This protein binds this small molecule.
Small molecule (SMILES): O=c1[nH]c2cc(C(F)(F)F)c(N3CCOCC3)cc2n(CP(=O)(O)O)c1=O

Binding-site contacts:
Ligand atom CAJ contacts residue PRO469 of chain 1.A at 3.1 Å (hydrophobic).
Ligand atom FAF contacts residue GLU696 of chain 1.A at 2.2 Å.
Ligand atom OAB contacts residue ARG476 of chain 1.A at 3.1 Å (salt-bridge).
Ligand atom CAZ contacts residue TYR441 of chain 1.A at 3.4 Å (hydrophobic).
Ligand atom FAG contacts residue TYR441 of chain 1.A at 3.5 Å.
Ligand atom OAC contacts residue SER645 of chain 1.A at 3.6 Å.
Ligand atom OAD contacts residue SER645 of chain 1.A at 2.6 Å (h-bond).
Ligand atom CAJ contacts residue TYR441 of chain 1.A at 3.3 Å (hydrophobic).
Ligand atom CAI contacts residue TYR441 of chain 1.A at 3.3 Å (hydrophobic).
Ligand atom NAP contacts residue PRO469 of chain 1.A at 2.8 Å (h-bond).
Ligand atom CAT contacts residue TYR441 of chain 1.A at 3.4 Å (hydrophobic).
Ligand atom PBA contacts residue SER645 of chain 1.A at 3.5 Å.
Ligand atom NAY contacts residue TYR441 of chain 1.A at 3.4 Å.
Ligand atom OAA contacts residue LEU470 of chain 1.A at 3.1 Å.
Ligand atom CAR contacts residue TYR441 of chain 1.A at 3.4 Å (hydrophobic).
Ligand atom CAS contacts residue GLU696 of chain 1.A at 3.3 Å.
Ligand atom CAO contacts residue TYR441 of chain 1.A at 3.7 Å (hydrophobic).
Ligand atom CAJ contacts residue TYR723 of chain 1.A at 3.2 Å (hydrophobic).
Ligand atom OAA contacts residue ARG476 of chain 1.A at 2.6 Å (salt-bridge).
Ligand atom CAS contacts residue TYR723 of chain 1.A at 3.7 Å (hydrophobic).
Ligand atom OAA contacts residue THR471 of chain 1.A at 2.4 Å (h-bond).
Ligand atom OAQ contacts residue THR677 of chain 1.A at 3.2 Å (h-bond).
Ligand atom OAC contacts residue GLY644 of chain 1.A at 3.6 Å.
Ligand atom NAP contacts residue THR471 of chain 1.A at 3.1 Å (h-bond).
Ligand atom CAT contacts residue THR471 of chain 1.A at 3.1 Å.
Ligand atom CAZ contacts residue TYR723 of chain 1.A at 3.5 Å (hydrophobic).
Ligand atom CAS contacts residue TYR441 of chain 1.A at 3.0 Å (hydrophobic).
Ligand atom FAH contacts residue TYR441 of chain 1.A at 3.2 Å.
Ligand atom OAE contacts residue SER645 of chain 1.A at 3.0 Å (h-bond).
Ligand atom FAG contacts residue PRO469 of chain 1.A at 3.4 Å.
Ligand atom CAT contacts residue ARG476 of chain 1.A at 3.6 Å.
Ligand atom FAG contacts residue TYR723 of chain 1.A at 3.1 Å.
Ligand atom CAU contacts residue TYR441 of chain 1.A at 3.4 Å (hydrophobic).
Ligand atom CAV contacts residue PRO469 of chain 1.A at 3.4 Å (hydrophobic).
Ligand atom FAF contacts residue TYR723 of chain 1.A at 3.2 Å.
Ligand atom NAP contacts residue TYR441 of chain 1.A at 3.3 Å.
Ligand atom CAZ contacts residue GLU696 of chain 1.A at 3.2 Å.
Ligand atom CAW contacts residue TYR441 of chain 1.A at 3.3 Å (hydrophobic).
Ligand atom CAV contacts residue TYR441 of chain 1.A at 3.2 Å (hydrophobic).
Ligand atom OAB contacts residue TYR441 of chain 1.A at 3.5 Å.

Sequence of chain 1.A:
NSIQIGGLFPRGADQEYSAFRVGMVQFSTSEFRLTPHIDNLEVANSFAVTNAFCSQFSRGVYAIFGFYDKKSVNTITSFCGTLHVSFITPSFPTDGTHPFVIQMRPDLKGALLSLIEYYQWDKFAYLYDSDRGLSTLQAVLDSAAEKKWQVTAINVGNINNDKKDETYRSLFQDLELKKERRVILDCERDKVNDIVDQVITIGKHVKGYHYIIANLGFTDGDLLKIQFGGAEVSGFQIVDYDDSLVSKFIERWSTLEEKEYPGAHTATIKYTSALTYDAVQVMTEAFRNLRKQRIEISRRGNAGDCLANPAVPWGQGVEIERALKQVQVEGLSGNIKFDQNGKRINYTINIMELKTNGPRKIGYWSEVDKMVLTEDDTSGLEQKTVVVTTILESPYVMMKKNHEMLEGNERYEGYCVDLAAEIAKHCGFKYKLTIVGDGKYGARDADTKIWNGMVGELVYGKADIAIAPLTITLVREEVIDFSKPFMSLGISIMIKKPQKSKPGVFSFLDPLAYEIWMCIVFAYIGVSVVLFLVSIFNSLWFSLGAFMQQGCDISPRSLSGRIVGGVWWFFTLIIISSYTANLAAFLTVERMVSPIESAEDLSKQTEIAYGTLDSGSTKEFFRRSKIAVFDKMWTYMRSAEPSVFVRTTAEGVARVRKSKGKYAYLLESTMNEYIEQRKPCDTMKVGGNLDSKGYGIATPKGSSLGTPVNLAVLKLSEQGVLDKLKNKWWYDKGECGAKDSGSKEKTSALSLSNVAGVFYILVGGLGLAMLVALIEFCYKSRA